Binding-site contacts:
Ligand atom CA contacts residue ASN1069 of chain 8.E at 3.4 Å.
Ligand atom CG1 contacts residue PHE1068 of chain 8.E at 3.6 Å (hydrophobic).
Ligand atom CB contacts residue GLN1074 of chain 8.E at 3.3 Å.
Ligand atom CD1 contacts residue PHE1068 of chain 8.E at 3.5 Å (hydrophobic).
Ligand atom CD2 contacts residue ALA1075 of chain 8.E at 3.6 Å (hydrophobic).
Ligand atom CD1 contacts residue ARG1049 of chain 8.E at 3.0 Å.
Ligand atom O contacts residue ARG1049 of chain 8.E at 3.0 Å.
Ligand atom CE2 contacts residue GLN1074 of chain 8.E at 3.3 Å.
Ligand atom CD1 contacts residue LEU1064 of chain 8.E at 3.4 Å (hydrophobic).
Ligand atom CA contacts residue THR1065 of chain 8.E at 3.4 Å.
Ligand atom NH2 contacts residue ASP1073 of chain 8.E at 3.0 Å (salt-bridge).
Ligand atom CZ contacts residue GLN1074 of chain 8.E at 3.4 Å.
Ligand atom CD2 contacts residue GLN1074 of chain 8.E at 3.2 Å.
Ligand atom CD contacts residue ASN1069 of chain 8.E at 3.7 Å.
Ligand atom CG contacts residue GLN1074 of chain 8.E at 3.5 Å.
Ligand atom NH1 contacts residue GLN1074 of chain 8.E at 3.8 Å.
Ligand atom CA contacts residue THR1065 of chain 8.E at 2.7 Å.
Ligand atom CG2 contacts residue ASN1069 of chain 8.E at 3.3 Å.
Ligand atom O contacts residue ASN1069 of chain 8.E at 3.0 Å (h-bond).
Ligand atom CG contacts residue LYS430 of chain 8.HD at 3.6 Å.
Ligand atom CG2 contacts residue PHE1068 of chain 8.E at 3.6 Å (hydrophobic).
Ligand atom NE contacts residue GLN1074 of chain 8.E at 3.6 Å (h-bond).
Ligand atom CB contacts residue THR1065 of chain 8.E at 3.6 Å.
Ligand atom CZ contacts residue ASP1073 of chain 8.E at 3.6 Å.
Ligand atom CD contacts residue GLN1074 of chain 8.E at 2.8 Å.
Ligand atom CB contacts residue GLN1074 of chain 8.E at 3.7 Å.
Ligand atom C contacts residue THR1065 of chain 8.E at 3.7 Å.
Ligand atom O contacts residue THR1065 of chain 8.E at 3.5 Å (h-bond).
Ligand atom C contacts residue THR1065 of chain 8.E at 2.9 Å.
Ligand atom CG contacts residue THR1065 of chain 8.E at 3.6 Å.
Ligand atom NH1 contacts residue ASP1073 of chain 8.E at 3.4 Å (salt-bridge).
Ligand atom CD1 contacts residue THR1065 of chain 8.E at 2.6 Å.
Ligand atom OD1 contacts residue LYS430 of chain 8.HD at 2.6 Å (salt-bridge).
Ligand atom NH1 contacts residue ASN1069 of chain 8.E at 2.6 Å (h-bond).
Ligand atom CD1 contacts residue ILE1053 of chain 8.E at 3.6 Å (hydrophobic).
Ligand atom O contacts residue THR1065 of chain 8.E at 2.7 Å.
Ligand atom N contacts residue ASN1069 of chain 8.E at 3.0 Å (h-bond).
Ligand atom C contacts residue ASN1069 of chain 8.E at 3.7 Å.
Ligand atom N contacts residue THR1065 of chain 8.E at 2.3 Å (h-bond).
Ligand atom NZ contacts residue ASP1073 of chain 8.E at 3.3 Å (salt-bridge).

Sequence of chain 8.HD:
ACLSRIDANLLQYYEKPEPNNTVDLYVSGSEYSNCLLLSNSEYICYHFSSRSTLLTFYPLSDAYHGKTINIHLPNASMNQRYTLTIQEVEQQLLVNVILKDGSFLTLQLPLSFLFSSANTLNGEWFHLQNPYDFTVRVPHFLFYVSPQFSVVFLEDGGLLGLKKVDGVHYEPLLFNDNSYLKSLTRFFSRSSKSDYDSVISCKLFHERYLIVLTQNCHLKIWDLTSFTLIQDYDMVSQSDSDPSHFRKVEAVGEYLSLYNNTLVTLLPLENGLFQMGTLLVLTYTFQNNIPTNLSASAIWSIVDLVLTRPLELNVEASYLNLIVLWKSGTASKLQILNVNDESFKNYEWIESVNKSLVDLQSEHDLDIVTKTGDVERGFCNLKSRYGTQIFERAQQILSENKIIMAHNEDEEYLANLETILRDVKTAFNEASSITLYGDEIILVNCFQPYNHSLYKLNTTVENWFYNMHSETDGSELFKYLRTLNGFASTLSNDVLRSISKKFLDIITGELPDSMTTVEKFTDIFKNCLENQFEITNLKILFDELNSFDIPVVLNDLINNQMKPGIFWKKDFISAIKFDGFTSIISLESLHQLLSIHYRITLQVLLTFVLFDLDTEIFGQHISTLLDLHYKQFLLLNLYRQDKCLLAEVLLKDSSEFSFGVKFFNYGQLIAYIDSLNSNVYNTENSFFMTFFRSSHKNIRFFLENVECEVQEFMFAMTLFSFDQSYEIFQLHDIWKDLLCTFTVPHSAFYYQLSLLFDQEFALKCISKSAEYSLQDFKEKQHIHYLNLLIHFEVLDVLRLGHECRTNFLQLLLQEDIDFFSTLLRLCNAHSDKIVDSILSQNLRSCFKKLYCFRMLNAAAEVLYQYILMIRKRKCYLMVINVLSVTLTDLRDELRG

This small molecule binds to this protein.
Small molecule (SMILES): CC[C@H](C)[C@H](NC(=O)[C@@H](NC(=O)[C@H](CC(C)C)NC(=O)[C@@H](N)CCCCN)C(C)C)C(=O)N[C@@H](CC(N)=O)C(=O)N[C@@H](CCCCN)C(=O)N[C@@H](CC(=O)O)C(=O)N[C@@H](CCSC)C(=O)N[C@@H](CCCN=C(N)N)C(=O)N[C@H](C(=O)N[C@@H](CC(=O)O)C(=O)N[C@@H](CC(C)C)C(=O)N[C@@H](Cc1ccccc1)C(=O)N[C@@H](CO)C(=O)N1CCC[C@H]1C(=O)N1CCC[C@H]1C(=O)N[C@H](C=O)CC(N)=O)[C@@H](C)O

Sequence of chain 8.E:
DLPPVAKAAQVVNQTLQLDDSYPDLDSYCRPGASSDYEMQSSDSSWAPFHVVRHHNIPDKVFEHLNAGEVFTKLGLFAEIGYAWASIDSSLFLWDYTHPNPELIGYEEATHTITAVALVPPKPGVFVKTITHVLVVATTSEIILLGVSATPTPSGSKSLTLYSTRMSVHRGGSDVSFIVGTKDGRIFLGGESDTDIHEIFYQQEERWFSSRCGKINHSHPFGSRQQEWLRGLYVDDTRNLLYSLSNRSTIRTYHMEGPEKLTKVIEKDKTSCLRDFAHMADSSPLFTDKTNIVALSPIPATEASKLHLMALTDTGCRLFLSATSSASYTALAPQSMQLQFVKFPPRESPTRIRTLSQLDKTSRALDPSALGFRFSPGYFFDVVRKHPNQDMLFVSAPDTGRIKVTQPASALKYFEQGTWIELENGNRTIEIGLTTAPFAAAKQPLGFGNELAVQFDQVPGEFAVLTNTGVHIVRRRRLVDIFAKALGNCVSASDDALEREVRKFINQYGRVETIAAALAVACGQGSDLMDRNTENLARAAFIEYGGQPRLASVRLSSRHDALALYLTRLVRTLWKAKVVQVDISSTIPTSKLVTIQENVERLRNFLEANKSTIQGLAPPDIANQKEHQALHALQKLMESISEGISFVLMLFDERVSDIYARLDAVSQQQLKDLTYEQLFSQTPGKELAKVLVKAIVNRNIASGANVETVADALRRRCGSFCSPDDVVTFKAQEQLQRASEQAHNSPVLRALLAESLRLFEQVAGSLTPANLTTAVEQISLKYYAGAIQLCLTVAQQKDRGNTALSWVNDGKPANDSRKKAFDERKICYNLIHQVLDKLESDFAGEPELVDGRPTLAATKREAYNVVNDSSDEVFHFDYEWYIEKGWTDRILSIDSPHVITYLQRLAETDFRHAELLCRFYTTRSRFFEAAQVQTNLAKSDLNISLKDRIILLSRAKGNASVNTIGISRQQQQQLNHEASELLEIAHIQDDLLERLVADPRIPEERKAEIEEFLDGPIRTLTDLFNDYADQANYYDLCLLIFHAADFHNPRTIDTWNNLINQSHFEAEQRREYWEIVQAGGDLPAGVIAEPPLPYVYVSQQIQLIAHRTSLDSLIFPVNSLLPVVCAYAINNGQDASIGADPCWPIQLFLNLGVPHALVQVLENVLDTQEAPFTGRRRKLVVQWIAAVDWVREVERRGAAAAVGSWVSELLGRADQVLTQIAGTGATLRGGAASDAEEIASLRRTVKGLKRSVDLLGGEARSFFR